The small molecule below binds the protein below.
Small molecule (SMILES): CC(=O)N[C@@H]1[C@@H](O)[C@H](O)[C@@H](CO)O[C@H]1O

Sequence of chain 1.A:
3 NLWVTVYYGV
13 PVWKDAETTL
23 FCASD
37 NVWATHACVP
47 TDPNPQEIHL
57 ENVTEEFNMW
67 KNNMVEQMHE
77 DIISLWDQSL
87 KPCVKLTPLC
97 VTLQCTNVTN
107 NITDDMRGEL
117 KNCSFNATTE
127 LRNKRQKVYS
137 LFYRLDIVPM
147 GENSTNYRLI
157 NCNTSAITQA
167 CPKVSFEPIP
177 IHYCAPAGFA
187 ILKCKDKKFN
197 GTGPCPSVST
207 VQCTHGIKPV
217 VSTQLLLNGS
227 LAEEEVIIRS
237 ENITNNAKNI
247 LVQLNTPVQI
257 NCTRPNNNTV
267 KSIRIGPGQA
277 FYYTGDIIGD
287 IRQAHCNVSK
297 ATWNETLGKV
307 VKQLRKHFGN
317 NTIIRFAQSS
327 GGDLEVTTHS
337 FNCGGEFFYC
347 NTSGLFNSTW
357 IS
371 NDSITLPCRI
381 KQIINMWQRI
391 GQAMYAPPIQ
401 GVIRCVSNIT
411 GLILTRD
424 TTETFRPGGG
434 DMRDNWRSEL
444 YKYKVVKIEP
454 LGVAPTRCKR

Binding-site contacts:
Ligand atom O5 contacts residue ARG404 of chain 1.A at 3.1 Å (salt-bridge).
Ligand atom C2 contacts residue ASN257 of chain 1.A at 2.5 Å.
Ligand atom C8 contacts residue SER295 of chain 1.A at 3.9 Å.
Ligand atom C4 contacts residue ASN257 of chain 1.A at 4.4 Å.
Ligand atom C6 contacts residue ARG404 of chain 1.A at 3.8 Å.
Ligand atom C1 contacts residue ASN257 of chain 1.A at 1.5 Å.
Ligand atom C5 contacts residue ARG404 of chain 1.A at 4.0 Å.
Ligand atom N2 contacts residue ASN257 of chain 1.A at 2.9 Å (h-bond).
Ligand atom O5 contacts residue ASN257 of chain 1.A at 2.5 Å (h-bond).
Ligand atom C8 contacts residue GLN255 of chain 1.A at 3.5 Å.
Ligand atom C7 contacts residue ASN293 of chain 1.A at 4.2 Å.
Ligand atom O3 contacts residue GLN255 of chain 1.A at 4.2 Å.
Ligand atom O7 contacts residue ASN257 of chain 1.A at 3.4 Å (h-bond).
Ligand atom C5 contacts residue ASN257 of chain 1.A at 3.8 Å.
Ligand atom O6 contacts residue ARG404 of chain 1.A at 3.2 Å (salt-bridge).
Ligand atom C2 contacts residue GLN255 of chain 1.A at 3.6 Å.
Ligand atom C7 contacts residue ASN257 of chain 1.A at 3.4 Å.
Ligand atom N2 contacts residue GLN255 of chain 1.A at 3.0 Å (h-bond).
Ligand atom C8 contacts residue VAL294 of chain 1.A at 4.2 Å (hydrophobic).
Ligand atom C7 contacts residue GLN255 of chain 1.A at 4.1 Å.
Ligand atom C3 contacts residue ASN257 of chain 1.A at 3.9 Å.
Ligand atom C8 contacts residue ASN257 of chain 1.A at 4.0 Å.
Ligand atom C3 contacts residue GLN255 of chain 1.A at 3.5 Å.
Ligand atom C1 contacts residue GLN255 of chain 1.A at 3.8 Å.
Ligand atom C1 contacts residue ARG404 of chain 1.A at 4.0 Å.
Ligand atom C8 contacts residue ASN293 of chain 1.A at 3.3 Å.
Ligand atom O7 contacts residue ASN293 of chain 1.A at 3.8 Å.